Binding-site contacts:
Ligand atom C7 contacts residue ASN57 of chain 3.A at 3.1 Å.
Ligand atom O5 contacts residue ASN57 of chain 3.A at 2.4 Å (h-bond).
Ligand atom O7 contacts residue ASN57 of chain 3.A at 3.0 Å (h-bond).
Ligand atom N2 contacts residue ASN57 of chain 3.A at 2.9 Å (h-bond).
Ligand atom C5 contacts residue ASN57 of chain 3.A at 3.7 Å.
Ligand atom C2 contacts residue ASN57 of chain 3.A at 2.4 Å.
Ligand atom O5 contacts residue TYR88 of chain 3.A at 3.9 Å.
Ligand atom C1 contacts residue ASN57 of chain 3.A at 1.4 Å.
Ligand atom C3 contacts residue ASN57 of chain 3.A at 3.8 Å.
Ligand atom C4 contacts residue ASN57 of chain 3.A at 4.2 Å.
Ligand atom O6 contacts residue TYR88 of chain 3.A at 3.8 Å.
Ligand atom C8 contacts residue GLU56 of chain 3.A at 4.2 Å.
Ligand atom C8 contacts residue ASN57 of chain 3.A at 4.3 Å.

This protein binds this small molecule.
Small molecule (SMILES): CC(=O)N[C@@H]1[C@@H](O)[C@H](O)[C@@H](CO)O[C@H]1O

Sequence of chain 3.A:
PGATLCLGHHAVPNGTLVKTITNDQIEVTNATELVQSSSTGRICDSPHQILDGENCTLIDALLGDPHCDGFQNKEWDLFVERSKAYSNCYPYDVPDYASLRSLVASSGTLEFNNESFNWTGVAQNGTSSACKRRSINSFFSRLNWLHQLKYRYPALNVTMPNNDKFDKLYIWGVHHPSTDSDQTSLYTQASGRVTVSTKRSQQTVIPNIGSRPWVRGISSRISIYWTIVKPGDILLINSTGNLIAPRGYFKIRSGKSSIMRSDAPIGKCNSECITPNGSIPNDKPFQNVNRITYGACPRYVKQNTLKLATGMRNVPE